This small molecule binds to this protein.
Small molecule (SMILES): CC(=O)N[C@@H]1[C@@H](O)[C@H](O)[C@@H](CO)O[C@H]1O

Sequence of chain 1.C:
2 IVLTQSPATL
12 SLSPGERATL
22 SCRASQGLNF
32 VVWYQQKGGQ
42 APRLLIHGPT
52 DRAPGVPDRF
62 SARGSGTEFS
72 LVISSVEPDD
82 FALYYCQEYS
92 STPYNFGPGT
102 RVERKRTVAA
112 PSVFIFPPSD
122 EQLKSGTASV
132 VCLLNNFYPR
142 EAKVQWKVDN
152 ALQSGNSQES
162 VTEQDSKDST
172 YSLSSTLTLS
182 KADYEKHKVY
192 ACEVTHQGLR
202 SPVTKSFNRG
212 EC

Binding-site contacts:
Ligand atom N2 contacts residue ASN160 of chain 1.A at 2.8 Å (h-bond).
Ligand atom C5 contacts residue GLY28 of chain 1.C at 4.4 Å.
Ligand atom O6 contacts residue GLY28 of chain 1.C at 4.2 Å.
Ligand atom C2 contacts residue ASN160 of chain 1.A at 2.5 Å.
Ligand atom O6 contacts residue SER91 of chain 1.C at 4.0 Å.
Ligand atom O4 contacts residue ASN30 of chain 1.C at 4.3 Å.
Ligand atom C3 contacts residue ASN160 of chain 1.A at 3.8 Å.
Ligand atom O3 contacts residue ASN30 of chain 1.C at 4.3 Å.
Ligand atom C6 contacts residue ASN30 of chain 1.C at 3.9 Å.
Ligand atom O6 contacts residue LEU29 of chain 1.C at 4.0 Å.
Ligand atom C4 contacts residue ASN30 of chain 1.C at 3.4 Å.
Ligand atom O5 contacts residue ASN160 of chain 1.A at 2.5 Å (h-bond).
Ligand atom C5 contacts residue ASN160 of chain 1.A at 3.7 Å.
Ligand atom C2 contacts residue ASN30 of chain 1.C at 3.8 Å.
Ligand atom C1 contacts residue ASN160 of chain 1.A at 1.5 Å.
Ligand atom O4 contacts residue GLY28 of chain 1.C at 3.9 Å.
Ligand atom C1 contacts residue ASN30 of chain 1.C at 3.9 Å.
Ligand atom O6 contacts residue ASN30 of chain 1.C at 3.9 Å.
Ligand atom C5 contacts residue ASN30 of chain 1.C at 4.0 Å.
Ligand atom C6 contacts residue LEU29 of chain 1.C at 3.8 Å (hydrophobic).
Ligand atom C6 contacts residue GLY28 of chain 1.C at 3.3 Å.
Ligand atom O5 contacts residue ASN30 of chain 1.C at 3.3 Å (h-bond).
Ligand atom C4 contacts residue ASN160 of chain 1.A at 4.3 Å.
Ligand atom C3 contacts residue ASN30 of chain 1.C at 4.2 Å.
Ligand atom C7 contacts residue ASN160 of chain 1.A at 4.1 Å.

Sequence of chain 1.A:
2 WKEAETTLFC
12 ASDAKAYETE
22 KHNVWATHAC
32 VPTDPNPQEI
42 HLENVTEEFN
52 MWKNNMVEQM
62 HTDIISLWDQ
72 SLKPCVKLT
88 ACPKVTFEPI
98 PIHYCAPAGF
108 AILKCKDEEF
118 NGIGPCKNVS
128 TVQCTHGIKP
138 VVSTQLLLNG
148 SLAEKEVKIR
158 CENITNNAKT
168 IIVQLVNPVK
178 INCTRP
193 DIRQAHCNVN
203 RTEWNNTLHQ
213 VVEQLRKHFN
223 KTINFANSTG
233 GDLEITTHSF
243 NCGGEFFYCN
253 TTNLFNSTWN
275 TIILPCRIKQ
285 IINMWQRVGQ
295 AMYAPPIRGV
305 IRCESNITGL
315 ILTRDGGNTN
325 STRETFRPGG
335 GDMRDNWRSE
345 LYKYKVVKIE